The small molecule below binds the protein below.
Small molecule (SMILES): CC(=O)N[C@@H]1[C@@H](O)[C@H](O)[C@@H](CO)O[C@H]1O

Sequence of chain 1.A:
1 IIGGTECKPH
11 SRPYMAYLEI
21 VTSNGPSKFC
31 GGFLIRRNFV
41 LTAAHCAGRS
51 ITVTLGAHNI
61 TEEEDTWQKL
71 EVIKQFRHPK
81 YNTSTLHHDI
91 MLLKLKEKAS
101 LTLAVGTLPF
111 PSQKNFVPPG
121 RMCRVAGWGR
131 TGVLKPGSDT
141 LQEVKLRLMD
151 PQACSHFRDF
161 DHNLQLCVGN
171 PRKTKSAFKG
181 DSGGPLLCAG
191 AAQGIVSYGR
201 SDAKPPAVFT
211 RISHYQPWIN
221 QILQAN

Binding-site contacts:
Ligand atom C6 contacts residue THR85 of chain 1.A at 4.3 Å.
Ligand atom O5 contacts residue SER84 of chain 1.A at 4.0 Å.
Ligand atom C1 contacts residue ASN82 of chain 1.A at 1.4 Å.
Ligand atom C2 contacts residue ASN82 of chain 1.A at 2.4 Å.
Ligand atom C1 contacts residue SER84 of chain 1.A at 3.4 Å.
Ligand atom C4 contacts residue ASN82 of chain 1.A at 4.2 Å.
Ligand atom C5 contacts residue SER84 of chain 1.A at 4.3 Å.
Ligand atom C3 contacts residue ASN82 of chain 1.A at 3.8 Å.
Ligand atom C5 contacts residue ASN82 of chain 1.A at 3.7 Å.
Ligand atom O6 contacts residue THR85 of chain 1.A at 3.2 Å.
Ligand atom O5 contacts residue THR85 of chain 1.A at 4.0 Å.
Ligand atom O5 contacts residue ASN82 of chain 1.A at 2.4 Å (h-bond).
Ligand atom C7 contacts residue ASN82 of chain 1.A at 3.3 Å.
Ligand atom N2 contacts residue ASN82 of chain 1.A at 2.9 Å (h-bond).
Ligand atom O7 contacts residue ASN82 of chain 1.A at 3.4 Å (h-bond).
Ligand atom C8 contacts residue ASN82 of chain 1.A at 4.4 Å.
Ligand atom C2 contacts residue SER84 of chain 1.A at 4.5 Å.